Sequence of chain 1.A:
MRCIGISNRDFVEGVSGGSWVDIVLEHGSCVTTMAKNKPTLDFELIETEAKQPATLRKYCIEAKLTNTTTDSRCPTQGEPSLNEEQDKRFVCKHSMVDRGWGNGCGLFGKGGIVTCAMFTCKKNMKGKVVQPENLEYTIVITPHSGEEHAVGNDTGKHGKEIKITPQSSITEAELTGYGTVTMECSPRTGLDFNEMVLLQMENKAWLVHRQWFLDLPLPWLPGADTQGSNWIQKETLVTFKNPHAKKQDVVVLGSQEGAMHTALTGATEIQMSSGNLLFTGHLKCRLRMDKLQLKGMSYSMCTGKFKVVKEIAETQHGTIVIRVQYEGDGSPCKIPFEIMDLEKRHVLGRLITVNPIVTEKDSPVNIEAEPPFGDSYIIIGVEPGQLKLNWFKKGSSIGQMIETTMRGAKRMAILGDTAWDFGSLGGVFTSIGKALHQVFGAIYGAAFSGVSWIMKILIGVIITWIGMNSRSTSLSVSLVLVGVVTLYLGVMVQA

The protein below binds the small molecule below.
Small molecule (SMILES): CC(=O)N[C@H]1[C@H](O[C@H]2[C@H](O)[C@@H](NC(C)=O)CO[C@@H]2CO)O[C@H](CO)[C@@H](O)[C@@H]1O

Binding-site contacts:
Ligand atom C7 contacts residue HIS149 of chain 1.A at 4.3 Å.
Ligand atom O4 contacts residue HIS149 of chain 1.A at 4.3 Å.
Ligand atom O3 contacts residue HIS149 of chain 1.A at 4.0 Å.
Ligand atom C7 contacts residue ASN153 of chain 1.A at 4.1 Å.
Ligand atom C1 contacts residue ASN153 of chain 1.A at 1.4 Å.
Ligand atom O6 contacts residue HIS149 of chain 1.A at 3.2 Å.
Ligand atom C4 contacts residue ASN153 of chain 1.A at 4.2 Å.
Ligand atom C2 contacts residue HIS149 of chain 1.A at 3.5 Å.
Ligand atom C5 contacts residue HIS149 of chain 1.A at 3.6 Å.
Ligand atom O5 contacts residue HIS149 of chain 1.A at 3.6 Å.
Ligand atom C4 contacts residue HIS149 of chain 1.A at 3.4 Å.
Ligand atom O7 contacts residue HIS149 of chain 1.A at 3.3 Å.
Ligand atom O6 contacts residue HIS158 of chain 1.A at 4.2 Å.
Ligand atom N2 contacts residue HIS149 of chain 1.A at 4.3 Å.
Ligand atom O5 contacts residue THR155 of chain 1.A at 3.4 Å (h-bond).
Ligand atom C1 contacts residue HIS149 of chain 1.A at 3.5 Å.
Ligand atom C6 contacts residue GLY156 of chain 1.A at 4.0 Å.
Ligand atom O5 contacts residue ASN153 of chain 1.A at 2.2 Å (h-bond).
Ligand atom C1 contacts residue HIS158 of chain 1.A at 4.1 Å.
Ligand atom C5 contacts residue ASN153 of chain 1.A at 3.6 Å.
Ligand atom C5 contacts residue THR155 of chain 1.A at 4.0 Å.
Ligand atom C1 contacts residue THR155 of chain 1.A at 3.3 Å.
Ligand atom C8 contacts residue ASN153 of chain 1.A at 4.4 Å.
Ligand atom O5 contacts residue HIS158 of chain 1.A at 3.4 Å.
Ligand atom N2 contacts residue ASN153 of chain 1.A at 3.1 Å (h-bond).
Ligand atom C3 contacts residue ASN153 of chain 1.A at 3.9 Å.
Ligand atom C6 contacts residue HIS149 of chain 1.A at 4.3 Å.
Ligand atom C5 contacts residue GLY156 of chain 1.A at 4.3 Å.
Ligand atom C6 contacts residue HIS158 of chain 1.A at 4.2 Å.
Ligand atom C2 contacts residue ASN153 of chain 1.A at 2.6 Å.
Ligand atom C5 contacts residue HIS158 of chain 1.A at 4.4 Å.
Ligand atom C3 contacts residue HIS149 of chain 1.A at 4.0 Å.
Ligand atom O5 contacts residue GLY156 of chain 1.A at 4.2 Å.